Binding-site contacts:
Ligand atom O4 contacts residue ZN1 of chain 1.C at 3.0 Å.
Ligand atom C16 contacts residue VAL131 of chain 1.A at 3.9 Å (hydrophobic).
Ligand atom S02 contacts residue ZN1 of chain 1.C at 3.1 Å.
Ligand atom S02 contacts residue THR195 of chain 1.A at 3.8 Å.
Ligand atom C20 contacts residue GOL1 of chain 1.B at 3.8 Å.
Ligand atom C6 contacts residue HIS91 of chain 1.A at 4.0 Å.
Ligand atom O4 contacts residue VAL139 of chain 1.A at 3.8 Å.
Ligand atom O12 contacts residue GOL1 of chain 1.D at 3.9 Å.
Ligand atom C19 contacts residue PHE127 of chain 1.A at 4.0 Å (hydrophobic).
Ligand atom S02 contacts residue HIS91 of chain 1.A at 4.0 Å.
Ligand atom C17 contacts residue GLY128 of chain 1.A at 3.9 Å.
Ligand atom C8 contacts residue GOL1 of chain 1.B at 3.8 Å.
Ligand atom O4 contacts residue HIS116 of chain 1.A at 3.4 Å (h-bond).
Ligand atom N1 contacts residue HIS91 of chain 1.A at 3.3 Å (h-bond).
Ligand atom O4 contacts residue HIS91 of chain 1.A at 3.3 Å.
Ligand atom N1 contacts residue ZN1 of chain 1.C at 2.0 Å.
Ligand atom N1 contacts residue HIS93 of chain 1.A at 3.3 Å (h-bond).
Ligand atom N1 contacts residue THR195 of chain 1.A at 2.8 Å (h-bond).
Ligand atom O3 contacts residue THR195 of chain 1.A at 3.0 Å (h-bond).
Ligand atom N1 contacts residue HIS116 of chain 1.A at 3.4 Å (h-bond).
Ligand atom C8 contacts residue LEU194 of chain 1.A at 4.0 Å (hydrophobic).
Ligand atom C7 contacts residue GLN89 of chain 1.A at 3.9 Å.
Ligand atom C20 contacts residue THR196 of chain 1.A at 3.3 Å.
Ligand atom C9 contacts residue GOL1 of chain 1.B at 3.9 Å.
Ligand atom C6 contacts residue LEU194 of chain 1.A at 4.0 Å (hydrophobic).
Ligand atom C5 contacts residue HIS91 of chain 1.A at 4.0 Å.
Ligand atom O3 contacts residue SER193 of chain 1.A at 4.0 Å.
Ligand atom O3 contacts residue TRP205 of chain 1.A at 3.5 Å.
Ligand atom C21 contacts residue THR196 of chain 1.A at 3.5 Å.
Ligand atom C13 contacts residue PRO198 of chain 1.A at 3.6 Å (hydrophobic).
Ligand atom O4 contacts residue VAL118 of chain 1.A at 4.0 Å.
Ligand atom O3 contacts residue LEU194 of chain 1.A at 3.3 Å.
Ligand atom C9 contacts residue GOL1 of chain 1.D at 3.3 Å.
Ligand atom C21 contacts residue LEU194 of chain 1.A at 3.6 Å (hydrophobic).
Ligand atom O4 contacts residue TRP205 of chain 1.A at 4.0 Å.
Ligand atom C7 contacts residue GOL1 of chain 1.D at 4.0 Å.
Ligand atom C20 contacts residue LEU194 of chain 1.A at 3.6 Å (hydrophobic).
Ligand atom S02 contacts residue HIS116 of chain 1.A at 4.0 Å.
Ligand atom C6 contacts residue VAL118 of chain 1.A at 4.0 Å (hydrophobic).
Ligand atom C5 contacts residue LEU194 of chain 1.A at 4.0 Å (hydrophobic).

Sequence of chain 1.A:
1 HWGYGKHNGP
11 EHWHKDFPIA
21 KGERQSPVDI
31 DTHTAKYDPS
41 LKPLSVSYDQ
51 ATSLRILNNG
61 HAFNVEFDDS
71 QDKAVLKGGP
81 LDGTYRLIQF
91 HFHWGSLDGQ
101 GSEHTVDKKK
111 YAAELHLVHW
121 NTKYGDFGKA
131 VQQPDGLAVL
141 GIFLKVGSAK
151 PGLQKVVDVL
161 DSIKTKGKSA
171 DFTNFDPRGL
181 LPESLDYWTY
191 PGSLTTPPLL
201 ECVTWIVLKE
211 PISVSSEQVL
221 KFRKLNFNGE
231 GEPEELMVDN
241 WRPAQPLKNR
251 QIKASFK

This small molecule binds to this protein.
Small molecule (SMILES): NS(=O)(=O)c1ccc(CNC(=O)Cc2ccccc2)cc1